A small-molecule ligand and the protein it binds are described below.
Small molecule (SMILES): CC(=O)N[C@H]1[C@H](O[C@H]2[C@H](O)[C@@H](NC(C)=O)CO[C@@H]2CO)O[C@H](CO)[C@@H](O)[C@@H]1O

Sequence of chain 33.P:
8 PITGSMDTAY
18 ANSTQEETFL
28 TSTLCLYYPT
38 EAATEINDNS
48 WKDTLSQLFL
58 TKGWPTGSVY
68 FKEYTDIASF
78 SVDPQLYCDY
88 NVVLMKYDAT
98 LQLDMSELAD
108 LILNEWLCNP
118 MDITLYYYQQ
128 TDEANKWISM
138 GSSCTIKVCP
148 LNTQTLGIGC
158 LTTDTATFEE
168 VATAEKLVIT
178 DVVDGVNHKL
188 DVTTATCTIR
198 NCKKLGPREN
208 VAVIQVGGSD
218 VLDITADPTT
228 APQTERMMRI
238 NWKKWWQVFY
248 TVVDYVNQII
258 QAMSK

Binding-site contacts:
Ligand atom C7 contacts residue ALA18 of chain 33.P at 4.4 Å (hydrophobic).
Ligand atom C7 contacts residue TYR17 of chain 33.P at 4.3 Å (hydrophobic).
Ligand atom C2 contacts residue ASN19 of chain 33.P at 3.6 Å.
Ligand atom C8 contacts residue ALA18 of chain 33.P at 4.0 Å (hydrophobic).
Ligand atom C1 contacts residue ASN19 of chain 33.P at 2.3 Å.
Ligand atom N2 contacts residue ASN19 of chain 33.P at 4.0 Å.
Ligand atom C3 contacts residue ASN19 of chain 33.P at 4.4 Å.
Ligand atom C8 contacts residue TYR17 of chain 33.P at 3.4 Å (hydrophobic).
Ligand atom C5 contacts residue ASN19 of chain 33.P at 3.6 Å.
Ligand atom O5 contacts residue ASN19 of chain 33.P at 2.9 Å (h-bond).
Ligand atom O7 contacts residue ALA18 of chain 33.P at 4.3 Å.